Binding-site contacts:
Ligand atom O5 contacts residue ASN343 of chain 1.B at 2.4 Å (h-bond).
Ligand atom O7 contacts residue PHE342 of chain 1.B at 3.4 Å.
Ligand atom C3 contacts residue ASN343 of chain 1.B at 3.8 Å.
Ligand atom C7 contacts residue ASN343 of chain 1.B at 3.8 Å.
Ligand atom O4 contacts residue SER371 of chain 1.B at 3.7 Å.
Ligand atom C8 contacts residue SER373 of chain 1.B at 3.8 Å.
Ligand atom C7 contacts residue SER373 of chain 1.B at 4.5 Å.
Ligand atom C5 contacts residue ASN343 of chain 1.B at 3.6 Å.
Ligand atom C4 contacts residue SER371 of chain 1.B at 4.3 Å.
Ligand atom O7 contacts residue ASN343 of chain 1.B at 4.1 Å.
Ligand atom N2 contacts residue ASN343 of chain 1.B at 3.0 Å (h-bond).
Ligand atom C4 contacts residue ASN343 of chain 1.B at 4.2 Å.
Ligand atom C7 contacts residue PHE342 of chain 1.B at 3.9 Å (hydrophobic).
Ligand atom C8 contacts residue PHE342 of chain 1.B at 3.5 Å (hydrophobic).
Ligand atom C1 contacts residue ASN343 of chain 1.B at 1.4 Å.
Ligand atom C3 contacts residue SER371 of chain 1.B at 4.1 Å.
Ligand atom C8 contacts residue TRP436 of chain 1.B at 3.9 Å (hydrophobic).
Ligand atom C2 contacts residue ASN343 of chain 1.B at 2.5 Å.
Ligand atom O7 contacts residue LEU368 of chain 1.B at 3.5 Å.
Ligand atom O3 contacts residue SER371 of chain 1.B at 3.1 Å (h-bond).

Sequence of chain 1.B:
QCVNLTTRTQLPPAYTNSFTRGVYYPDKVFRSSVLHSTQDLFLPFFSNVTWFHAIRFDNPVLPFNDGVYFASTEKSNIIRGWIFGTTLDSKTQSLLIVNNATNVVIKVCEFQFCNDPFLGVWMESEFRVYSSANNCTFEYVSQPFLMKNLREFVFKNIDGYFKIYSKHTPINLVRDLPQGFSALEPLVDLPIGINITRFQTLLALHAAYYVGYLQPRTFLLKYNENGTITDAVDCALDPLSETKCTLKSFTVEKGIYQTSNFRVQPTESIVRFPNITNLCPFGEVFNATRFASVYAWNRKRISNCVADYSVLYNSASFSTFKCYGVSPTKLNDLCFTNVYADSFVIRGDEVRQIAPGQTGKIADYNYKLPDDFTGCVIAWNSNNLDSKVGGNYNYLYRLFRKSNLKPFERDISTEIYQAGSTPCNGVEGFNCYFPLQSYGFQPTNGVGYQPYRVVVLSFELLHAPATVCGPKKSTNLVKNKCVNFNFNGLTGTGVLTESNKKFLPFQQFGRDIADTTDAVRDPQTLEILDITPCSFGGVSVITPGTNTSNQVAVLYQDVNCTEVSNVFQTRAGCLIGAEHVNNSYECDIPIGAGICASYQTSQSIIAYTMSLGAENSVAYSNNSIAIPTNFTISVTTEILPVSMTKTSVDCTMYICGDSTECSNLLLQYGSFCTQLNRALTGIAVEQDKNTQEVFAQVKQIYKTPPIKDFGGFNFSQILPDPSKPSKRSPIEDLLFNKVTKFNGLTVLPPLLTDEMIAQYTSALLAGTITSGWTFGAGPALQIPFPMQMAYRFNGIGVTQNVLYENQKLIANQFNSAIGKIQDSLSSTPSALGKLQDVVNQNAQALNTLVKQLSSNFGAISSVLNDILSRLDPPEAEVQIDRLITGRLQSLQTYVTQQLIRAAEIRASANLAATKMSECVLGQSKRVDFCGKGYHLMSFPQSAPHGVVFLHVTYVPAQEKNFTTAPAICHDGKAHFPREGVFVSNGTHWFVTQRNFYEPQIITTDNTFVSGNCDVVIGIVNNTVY

The small molecule below binds the protein below.
Small molecule (SMILES): CC(=O)N[C@@H]1[C@@H](O)[C@H](O)[C@@H](CO)O[C@H]1O